Binding-site contacts:
Ligand atom F28 contacts residue ILE58 of chain 7.A at 3.7 Å.
Ligand atom O10 contacts residue LEU107 of chain 7.A at 3.6 Å.
Ligand atom C14 contacts residue HIS61 of chain 7.A at 3.4 Å.
Ligand atom C14 contacts residue MN1 of chain 7.B at 2.7 Å.
Ligand atom F27 contacts residue HIS61 of chain 7.A at 4.2 Å.
Ligand atom C12 contacts residue MN1 of chain 7.B at 3.0 Å.
Ligand atom O13 contacts residue MN1 of chain 7.C at 2.1 Å.
Ligand atom C04 contacts residue TYR44 of chain 7.A at 3.8 Å (hydrophobic).
Ligand atom C14 contacts residue ILE121 of chain 7.A at 3.9 Å (hydrophobic).
Ligand atom C01 contacts residue MET41 of chain 7.A at 4.2 Å (hydrophobic).
Ligand atom N16 contacts residue MN1 of chain 7.B at 4.1 Å.
Ligand atom N31 contacts residue GLU46 of chain 7.A at 4.2 Å.
Ligand atom C09 contacts residue MN1 of chain 7.C at 3.1 Å.
Ligand atom O15 contacts residue MN1 of chain 7.B at 1.9 Å.
Ligand atom O13 contacts residue GLU120 of chain 7.A at 3.0 Å (salt-bridge).
Ligand atom O02 contacts residue GLU46 of chain 7.A at 3.9 Å.
Ligand atom N16 contacts residue TYR131 of chain 7.A at 4.0 Å.
Ligand atom C12 contacts residue HIS61 of chain 7.A at 3.8 Å.
Ligand atom N08 contacts residue MN1 of chain 7.C at 4.1 Å.
Ligand atom F28 contacts residue ALA57 of chain 7.A at 3.4 Å.
Ligand atom O15 contacts residue ILE121 of chain 7.A at 2.8 Å (h-bond).
Ligand atom C12 contacts residue GLU120 of chain 7.A at 3.4 Å.
Ligand atom C05 contacts residue TYR44 of chain 7.A at 4.0 Å (hydrophobic).
Ligand atom C12 contacts residue ASP109 of chain 7.A at 3.8 Å.
Ligand atom O10 contacts residue GLU81 of chain 7.A at 4.2 Å.
Ligand atom C06 contacts residue TYR44 of chain 7.A at 3.3 Å (hydrophobic).
Ligand atom O13 contacts residue HIS61 of chain 7.A at 3.6 Å.
Ligand atom C07 contacts residue TYR44 of chain 7.A at 3.6 Å (hydrophobic).
Ligand atom C11 contacts residue MN1 of chain 7.C at 3.4 Å.
Ligand atom O15 contacts residue HIS61 of chain 7.A at 2.8 Å (h-bond).
Ligand atom C01 contacts residue ALA40 of chain 7.A at 4.1 Å (hydrophobic).
Ligand atom O15 contacts residue GLU120 of chain 7.A at 2.8 Å (salt-bridge).
Ligand atom F26 contacts residue ILE58 of chain 7.A at 3.9 Å.
Ligand atom C14 contacts residue GLU120 of chain 7.A at 3.2 Å.
Ligand atom O10 contacts residue MN1 of chain 7.C at 2.6 Å.
Ligand atom O13 contacts residue GLU81 of chain 7.A at 4.0 Å.
Ligand atom O15 contacts residue ASP109 of chain 7.A at 3.8 Å.
Ligand atom O13 contacts residue ASP109 of chain 7.A at 2.5 Å (salt-bridge).
Ligand atom C12 contacts residue MN1 of chain 7.C at 3.0 Å.
Ligand atom O13 contacts residue MN1 of chain 7.B at 2.5 Å.

This protein binds this small molecule.
Small molecule (SMILES): COc1cc(CCNC(=O)c2[nH]c(-c3ccccc3C(F)(F)F)nc(=O)c2O)ccn1

Sequence of chain 7.A:
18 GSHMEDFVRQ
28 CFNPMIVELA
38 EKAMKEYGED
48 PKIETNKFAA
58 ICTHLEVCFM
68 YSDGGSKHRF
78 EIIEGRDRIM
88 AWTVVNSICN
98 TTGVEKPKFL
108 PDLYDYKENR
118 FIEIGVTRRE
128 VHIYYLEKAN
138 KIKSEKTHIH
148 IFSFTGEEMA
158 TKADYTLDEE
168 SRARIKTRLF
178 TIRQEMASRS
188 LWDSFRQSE